Sequence of chain 1.A:
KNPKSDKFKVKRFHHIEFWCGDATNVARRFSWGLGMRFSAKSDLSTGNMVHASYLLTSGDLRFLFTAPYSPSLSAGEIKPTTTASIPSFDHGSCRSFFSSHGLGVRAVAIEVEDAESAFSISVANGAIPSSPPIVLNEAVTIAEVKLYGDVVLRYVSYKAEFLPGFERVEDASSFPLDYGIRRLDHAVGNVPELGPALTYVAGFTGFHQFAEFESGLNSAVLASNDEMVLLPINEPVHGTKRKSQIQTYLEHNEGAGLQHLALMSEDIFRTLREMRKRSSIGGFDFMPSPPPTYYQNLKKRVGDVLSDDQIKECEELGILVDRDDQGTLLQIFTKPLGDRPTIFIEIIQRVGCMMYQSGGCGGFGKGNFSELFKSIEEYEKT

Binding-site contacts:
Ligand atom C6 contacts residue PHE381 of chain 1.A at 3.3 Å (hydrophobic).
Ligand atom CL1 contacts residue GLN293 of chain 1.A at 3.0 Å.
Ligand atom C14 contacts residue CO1 of chain 1.B at 3.4 Å.
Ligand atom C18 contacts residue ASN423 of chain 1.A at 3.8 Å.
Ligand atom O17 contacts residue PHE424 of chain 1.A at 3.6 Å.
Ligand atom C3 contacts residue PHE381 of chain 1.A at 3.7 Å (hydrophobic).
Ligand atom C24 contacts residue HIS308 of chain 1.A at 3.8 Å.
Ligand atom N25 contacts residue PHE419 of chain 1.A at 3.5 Å.
Ligand atom O30 contacts residue HIS226 of chain 1.A at 2.9 Å (h-bond).
Ligand atom O30 contacts residue HIS308 of chain 1.A at 3.2 Å (h-bond).
Ligand atom O15 contacts residue PHE381 of chain 1.A at 3.3 Å.
Ligand atom O15 contacts residue PHE419 of chain 1.A at 3.7 Å.
Ligand atom C12 contacts residue PHE381 of chain 1.A at 3.7 Å (hydrophobic).
Ligand atom O15 contacts residue GLU394 of chain 1.A at 2.8 Å (salt-bridge).
Ligand atom O15 contacts residue CO1 of chain 1.B at 2.0 Å.
Ligand atom O30 contacts residue CO1 of chain 1.B at 2.0 Å.
Ligand atom C2 contacts residue PHE381 of chain 1.A at 3.6 Å (hydrophobic).
Ligand atom C5 contacts residue PHE381 of chain 1.A at 3.6 Å (hydrophobic).
Ligand atom C13 contacts residue PHE419 of chain 1.A at 3.8 Å (hydrophobic).
Ligand atom N7 contacts residue PHE424 of chain 1.A at 3.6 Å.
Ligand atom C12 contacts residue HIS308 of chain 1.A at 3.8 Å.
Ligand atom C31 contacts residue PHE424 of chain 1.A at 3.7 Å (hydrophobic).
Ligand atom C13 contacts residue CO1 of chain 1.B at 3.1 Å.
Ligand atom C4 contacts residue PHE381 of chain 1.A at 3.8 Å (hydrophobic).
Ligand atom C28 contacts residue PHE419 of chain 1.A at 3.5 Å (hydrophobic).
Ligand atom C28 contacts residue PRO280 of chain 1.A at 3.5 Å (hydrophobic).
Ligand atom C24 contacts residue CO1 of chain 1.B at 3.0 Å.
Ligand atom C14 contacts residue PHE419 of chain 1.A at 3.7 Å (hydrophobic).
Ligand atom C13 contacts residue HIS308 of chain 1.A at 3.5 Å.
Ligand atom CL1 contacts residue PHE424 of chain 1.A at 3.2 Å.
Ligand atom C22 contacts residue MET335 of chain 1.A at 3.6 Å (hydrophobic).
Ligand atom O30 contacts residue PHE419 of chain 1.A at 3.7 Å.
Ligand atom C3 contacts residue GLY420 of chain 1.A at 3.6 Å.
Ligand atom C8 contacts residue PHE424 of chain 1.A at 3.5 Å (hydrophobic).
Ligand atom C1 contacts residue PHE381 of chain 1.A at 3.3 Å (hydrophobic).
Ligand atom C2 contacts residue PHE419 of chain 1.A at 3.4 Å (hydrophobic).
Ligand atom C4 contacts residue PHE424 of chain 1.A at 3.7 Å (hydrophobic).
Ligand atom O17 contacts residue LEU427 of chain 1.A at 3.7 Å.
Ligand atom C24 contacts residue PHE419 of chain 1.A at 3.5 Å (hydrophobic).
Ligand atom O15 contacts residue HIS308 of chain 1.A at 3.1 Å (h-bond).

A protein and the small-molecule ligand that binds it are described below.
Small molecule (SMILES): Cc1nn(C)c(O)c1C(=O)c1ccc2c(c1C)c(=O)n(-c1ccccc1Cl)c(=O)n2C